Sequence of chain 1.B:
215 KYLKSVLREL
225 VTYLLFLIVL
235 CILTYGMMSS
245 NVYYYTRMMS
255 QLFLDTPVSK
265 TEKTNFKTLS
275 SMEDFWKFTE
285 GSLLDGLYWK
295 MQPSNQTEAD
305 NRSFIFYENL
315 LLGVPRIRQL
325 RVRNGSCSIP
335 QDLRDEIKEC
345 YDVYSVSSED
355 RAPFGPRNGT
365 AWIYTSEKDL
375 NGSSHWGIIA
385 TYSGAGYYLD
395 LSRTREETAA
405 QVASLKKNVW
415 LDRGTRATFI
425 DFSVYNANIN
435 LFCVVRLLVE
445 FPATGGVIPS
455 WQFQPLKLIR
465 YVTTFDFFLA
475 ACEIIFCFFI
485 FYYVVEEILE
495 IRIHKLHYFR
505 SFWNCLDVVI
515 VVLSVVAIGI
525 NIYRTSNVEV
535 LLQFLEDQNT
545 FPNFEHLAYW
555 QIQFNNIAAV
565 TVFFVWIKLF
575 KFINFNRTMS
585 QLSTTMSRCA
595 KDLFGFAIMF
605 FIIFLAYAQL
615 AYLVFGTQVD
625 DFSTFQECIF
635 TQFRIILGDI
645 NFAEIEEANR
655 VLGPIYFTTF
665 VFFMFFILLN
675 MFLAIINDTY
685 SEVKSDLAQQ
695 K

The small molecule below binds the protein below.
Small molecule (SMILES): CC(=O)N[C@@H]1[C@@H](O)[C@H](O)[C@@H](CO)O[C@H]1O

Binding-site contacts:
Ligand atom C5 contacts residue ASN299 of chain 1.B at 4.1 Å.
Ligand atom C1 contacts residue SER298 of chain 1.B at 3.3 Å.
Ligand atom C3 contacts residue SER298 of chain 1.B at 4.2 Å.
Ligand atom O7 contacts residue ASN299 of chain 1.B at 3.4 Å (h-bond).
Ligand atom O5 contacts residue ASN299 of chain 1.B at 2.9 Å (h-bond).
Ligand atom O6 contacts residue SER298 of chain 1.B at 4.5 Å.
Ligand atom C6 contacts residue THR301 of chain 1.B at 3.7 Å.
Ligand atom O6 contacts residue THR301 of chain 1.B at 3.2 Å.
Ligand atom C5 contacts residue SER298 of chain 1.B at 3.6 Å.
Ligand atom C3 contacts residue ASN299 of chain 1.B at 4.2 Å.
Ligand atom O6 contacts residue GLN300 of chain 1.B at 4.2 Å.
Ligand atom N2 contacts residue ASN299 of chain 1.B at 3.2 Å (h-bond).
Ligand atom C7 contacts residue ASN299 of chain 1.B at 3.4 Å.
Ligand atom C2 contacts residue ASN299 of chain 1.B at 3.0 Å.
Ligand atom C4 contacts residue SER298 of chain 1.B at 4.4 Å.
Ligand atom O5 contacts residue SER298 of chain 1.B at 3.7 Å.
Ligand atom O6 contacts residue ASN299 of chain 1.B at 4.3 Å.
Ligand atom C2 contacts residue SER298 of chain 1.B at 4.2 Å.
Ligand atom C8 contacts residue ASN299 of chain 1.B at 4.3 Å.
Ligand atom C1 contacts residue ASN299 of chain 1.B at 1.9 Å.